The small molecule below binds the protein below.
Small molecule (SMILES): N[C@@]1(C(=O)O)CC[C@H]2[C@H](C(=O)O)[C@H]21

Binding-site contacts:
Ligand atom O2 contacts residue LYS379 of chain 1.B at 2.8 Å (salt-bridge).
Ligand atom C1 contacts residue ALA168 of chain 1.B at 3.6 Å (hydrophobic).
Ligand atom C5 contacts residue TYR146 of chain 1.B at 3.7 Å (hydrophobic).
Ligand atom O contacts residue TYR146 of chain 1.B at 3.3 Å.
Ligand atom O1 contacts residue TYR218 of chain 1.B at 3.6 Å.
Ligand atom O3 contacts residue ALA168 of chain 1.B at 3.6 Å.
Ligand atom C1 contacts residue TYR218 of chain 1.B at 3.9 Å (hydrophobic).
Ligand atom O1 contacts residue SER147 of chain 1.B at 2.6 Å (h-bond).
Ligand atom O3 contacts residue ARG63 of chain 1.B at 2.7 Å (salt-bridge).
Ligand atom C4 contacts residue ALA168 of chain 1.B at 3.9 Å (hydrophobic).
Ligand atom N contacts residue TYR218 of chain 1.B at 3.7 Å.
Ligand atom C contacts residue SER147 of chain 1.B at 3.4 Å.
Ligand atom C6 contacts residue GLY298 of chain 1.B at 4.0 Å.
Ligand atom O1 contacts residue THR170 of chain 1.B at 3.0 Å (h-bond).
Ligand atom O contacts residue SER147 of chain 1.B at 2.8 Å (h-bond).
Ligand atom C contacts residue TYR218 of chain 1.B at 3.6 Å (hydrophobic).
Ligand atom O1 contacts residue SER145 of chain 1.B at 4.0 Å.
Ligand atom C4 contacts residue LYS379 of chain 1.B at 3.7 Å.
Ligand atom C4 contacts residue ARG59 of chain 1.B at 3.6 Å.
Ligand atom O contacts residue TYR218 of chain 1.B at 3.7 Å.
Ligand atom C7 contacts residue ASP297 of chain 1.B at 3.9 Å.
Ligand atom O3 contacts residue SER145 of chain 1.B at 3.6 Å.
Ligand atom O1 contacts residue SER169 of chain 1.B at 3.3 Å.
Ligand atom C3 contacts residue ARG59 of chain 1.B at 3.8 Å.
Ligand atom O2 contacts residue ARG59 of chain 1.B at 3.3 Å.
Ligand atom C7 contacts residue TYR218 of chain 1.B at 3.3 Å (hydrophobic).
Ligand atom C6 contacts residue TYR146 of chain 1.B at 3.9 Å (hydrophobic).
Ligand atom C contacts residue SER145 of chain 1.B at 3.9 Å.
Ligand atom C2 contacts residue ALA168 of chain 1.B at 3.5 Å (hydrophobic).
Ligand atom N contacts residue ASP297 of chain 1.B at 2.9 Å (salt-bridge).
Ligand atom N contacts residue THR170 of chain 1.B at 2.9 Å (h-bond).
Ligand atom O1 contacts residue ALA168 of chain 1.B at 3.5 Å (h-bond).
Ligand atom C1 contacts residue ASP297 of chain 1.B at 3.8 Å.
Ligand atom C3 contacts residue ASP297 of chain 1.B at 3.7 Å.
Ligand atom O2 contacts residue ARG63 of chain 1.B at 2.7 Å (salt-bridge).
Ligand atom N contacts residue ALA168 of chain 1.B at 2.8 Å (h-bond).
Ligand atom C contacts residue ALA168 of chain 1.B at 3.9 Å (hydrophobic).
Ligand atom C4 contacts residue ARG63 of chain 1.B at 3.5 Å.
Ligand atom C2 contacts residue SER145 of chain 1.B at 3.6 Å.
Ligand atom O3 contacts residue ARG59 of chain 1.B at 4.0 Å.

Sequence of chain 1.B:
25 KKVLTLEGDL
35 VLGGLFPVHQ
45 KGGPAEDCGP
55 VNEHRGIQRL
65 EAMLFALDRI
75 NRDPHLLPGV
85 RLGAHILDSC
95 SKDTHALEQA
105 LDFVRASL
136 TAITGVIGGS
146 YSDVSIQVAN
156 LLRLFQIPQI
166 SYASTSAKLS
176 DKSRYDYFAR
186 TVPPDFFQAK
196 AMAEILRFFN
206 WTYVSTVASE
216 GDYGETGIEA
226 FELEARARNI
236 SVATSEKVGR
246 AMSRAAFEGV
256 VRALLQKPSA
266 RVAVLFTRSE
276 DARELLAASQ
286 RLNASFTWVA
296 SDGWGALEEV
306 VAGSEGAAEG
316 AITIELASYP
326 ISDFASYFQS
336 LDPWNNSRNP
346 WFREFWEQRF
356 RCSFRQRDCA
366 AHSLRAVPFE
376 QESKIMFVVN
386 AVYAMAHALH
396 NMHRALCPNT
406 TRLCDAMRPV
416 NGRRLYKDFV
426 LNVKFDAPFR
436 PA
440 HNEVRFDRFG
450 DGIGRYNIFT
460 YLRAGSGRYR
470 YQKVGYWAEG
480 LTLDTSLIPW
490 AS